The small molecule below binds the protein below.
Small molecule (SMILES): O=C1NC(=S)N[C@@]12O[C@H](CO)[C@@H](O)[C@H](O)[C@H]2O

Sequence of chain 1.A:
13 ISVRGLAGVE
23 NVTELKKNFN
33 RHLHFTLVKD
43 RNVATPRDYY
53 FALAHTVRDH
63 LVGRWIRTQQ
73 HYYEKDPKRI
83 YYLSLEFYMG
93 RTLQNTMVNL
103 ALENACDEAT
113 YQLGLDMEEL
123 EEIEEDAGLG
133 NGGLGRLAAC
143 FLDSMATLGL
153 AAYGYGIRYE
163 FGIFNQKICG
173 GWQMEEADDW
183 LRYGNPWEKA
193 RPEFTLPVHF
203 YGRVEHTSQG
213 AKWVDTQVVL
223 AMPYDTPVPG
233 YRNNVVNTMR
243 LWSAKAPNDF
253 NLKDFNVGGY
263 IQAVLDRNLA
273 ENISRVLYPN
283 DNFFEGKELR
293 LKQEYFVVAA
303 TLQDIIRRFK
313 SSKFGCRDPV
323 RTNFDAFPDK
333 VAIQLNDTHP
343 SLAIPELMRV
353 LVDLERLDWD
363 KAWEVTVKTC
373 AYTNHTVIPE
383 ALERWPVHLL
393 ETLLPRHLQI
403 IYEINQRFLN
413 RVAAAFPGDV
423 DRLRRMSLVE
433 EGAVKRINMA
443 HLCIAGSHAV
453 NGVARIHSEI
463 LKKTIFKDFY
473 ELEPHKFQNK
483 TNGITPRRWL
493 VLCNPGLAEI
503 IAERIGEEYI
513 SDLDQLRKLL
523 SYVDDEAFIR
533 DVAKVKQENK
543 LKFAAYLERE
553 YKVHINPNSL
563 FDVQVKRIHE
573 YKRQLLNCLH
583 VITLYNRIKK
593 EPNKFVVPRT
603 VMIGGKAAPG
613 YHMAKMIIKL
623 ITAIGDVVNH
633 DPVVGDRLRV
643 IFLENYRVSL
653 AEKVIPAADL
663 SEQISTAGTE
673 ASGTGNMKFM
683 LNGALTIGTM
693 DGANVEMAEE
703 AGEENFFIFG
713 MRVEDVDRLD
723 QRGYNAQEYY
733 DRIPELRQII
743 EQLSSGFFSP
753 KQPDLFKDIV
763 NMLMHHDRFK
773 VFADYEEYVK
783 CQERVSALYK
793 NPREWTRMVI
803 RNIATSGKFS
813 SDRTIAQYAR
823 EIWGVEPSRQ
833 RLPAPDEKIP

Binding-site contacts:
Ligand atom O3 contacts residue GLU672 of chain 1.A at 2.6 Å (salt-bridge).
Ligand atom C3 contacts residue GLU672 of chain 1.A at 3.4 Å.
Ligand atom C7 contacts residue LEU136 of chain 1.A at 3.6 Å (hydrophobic).
Ligand atom C6 contacts residue GLY135 of chain 1.A at 3.8 Å.
Ligand atom S8 contacts residue ASN284 of chain 1.A at 3.6 Å.
Ligand atom O6 contacts residue HIS377 of chain 1.A at 2.6 Å (h-bond).
Ligand atom N2 contacts residue ASN284 of chain 1.A at 3.8 Å.
Ligand atom O7 contacts residue GLY135 of chain 1.A at 3.1 Å.
Ligand atom C6 contacts residue ASN484 of chain 1.A at 3.3 Å.
Ligand atom N1 contacts residue ASN284 of chain 1.A at 3.4 Å (h-bond).
Ligand atom C5 contacts residue GLY135 of chain 1.A at 3.8 Å.
Ligand atom O3 contacts residue GLY675 of chain 1.A at 3.0 Å (h-bond).
Ligand atom O4 contacts residue GLY675 of chain 1.A at 2.8 Å (h-bond).
Ligand atom O4 contacts residue SER674 of chain 1.A at 3.7 Å.
Ligand atom C1 contacts residue HIS377 of chain 1.A at 3.5 Å.
Ligand atom O6 contacts residue LEU139 of chain 1.A at 3.9 Å.
Ligand atom O2 contacts residue GLU672 of chain 1.A at 3.2 Å (salt-bridge).
Ligand atom C6 contacts residue HIS377 of chain 1.A at 3.5 Å.
Ligand atom O5 contacts residue HIS377 of chain 1.A at 3.6 Å.
Ligand atom N1 contacts residue ASP283 of chain 1.A at 3.7 Å.
Ligand atom C2 contacts residue HIS377 of chain 1.A at 3.4 Å.
Ligand atom O4 contacts residue ASN484 of chain 1.A at 3.5 Å (h-bond).
Ligand atom C8 contacts residue ASN284 of chain 1.A at 3.3 Å.
Ligand atom C2 contacts residue GLU672 of chain 1.A at 3.9 Å.
Ligand atom O2 contacts residue ASN284 of chain 1.A at 2.9 Å (h-bond).
Ligand atom C7 contacts residue ASN284 of chain 1.A at 3.9 Å.
Ligand atom C3 contacts residue GLY675 of chain 1.A at 3.8 Å.
Ligand atom C4 contacts residue ASN484 of chain 1.A at 4.0 Å.
Ligand atom O7 contacts residue LEU136 of chain 1.A at 3.2 Å (h-bond).
Ligand atom O6 contacts residue ASN484 of chain 1.A at 2.9 Å (h-bond).
Ligand atom O3 contacts residue ALA673 of chain 1.A at 3.5 Å (h-bond).
Ligand atom O6 contacts residue VAL455 of chain 1.A at 3.7 Å.
Ligand atom O5 contacts residue LEU136 of chain 1.A at 3.9 Å.
Ligand atom N2 contacts residue HIS377 of chain 1.A at 2.9 Å (h-bond).
Ligand atom C4 contacts residue GLY675 of chain 1.A at 3.6 Å.
Ligand atom C5 contacts residue LEU136 of chain 1.A at 3.9 Å (hydrophobic).
Ligand atom O3 contacts residue SER674 of chain 1.A at 3.1 Å (h-bond).
Ligand atom O2 contacts residue HIS377 of chain 1.A at 4.0 Å.
Ligand atom C6 contacts residue LEU139 of chain 1.A at 4.0 Å (hydrophobic).
Ligand atom O2 contacts residue TYR573 of chain 1.A at 3.1 Å (h-bond).